The protein below binds the small molecule below.
Small molecule (SMILES): CC(=O)N[C@H]1[C@H](O[C@H]2[C@H](O)[C@@H](NC(C)=O)CO[C@@H]2CO)O[C@H](CO)[C@@H](O)[C@@H]1O

Sequence of chain 1.I:
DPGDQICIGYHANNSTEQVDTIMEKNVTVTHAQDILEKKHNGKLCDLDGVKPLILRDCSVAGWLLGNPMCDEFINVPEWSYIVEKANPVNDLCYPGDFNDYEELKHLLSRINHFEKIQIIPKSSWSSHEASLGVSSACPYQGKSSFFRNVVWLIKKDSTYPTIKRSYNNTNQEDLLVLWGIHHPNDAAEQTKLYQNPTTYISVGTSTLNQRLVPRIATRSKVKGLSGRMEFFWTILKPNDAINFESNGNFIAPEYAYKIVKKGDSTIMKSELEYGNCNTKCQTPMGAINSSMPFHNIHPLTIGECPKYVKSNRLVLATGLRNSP

Binding-site contacts:
Ligand atom C3 contacts residue ASN27 of chain 1.I at 3.8 Å.
Ligand atom C6 contacts residue GLN19 of chain 1.I at 4.0 Å.
Ligand atom N2 contacts residue ASN27 of chain 1.I at 3.0 Å (h-bond).
Ligand atom C5 contacts residue ASN27 of chain 1.I at 3.5 Å.
Ligand atom C6 contacts residue ASN27 of chain 1.I at 4.5 Å.
Ligand atom C5 contacts residue GLN19 of chain 1.I at 4.3 Å.
Ligand atom O5 contacts residue GLN19 of chain 1.I at 3.8 Å.
Ligand atom C2 contacts residue ASN27 of chain 1.I at 2.5 Å.
Ligand atom C1 contacts residue ASN27 of chain 1.I at 1.4 Å.
Ligand atom C7 contacts residue ASN27 of chain 1.I at 3.8 Å.
Ligand atom C1 contacts residue GLN19 of chain 1.I at 4.3 Å.
Ligand atom C4 contacts residue ASN27 of chain 1.I at 4.2 Å.
Ligand atom O5 contacts residue ASN27 of chain 1.I at 2.3 Å (h-bond).
Ligand atom O7 contacts residue ASN27 of chain 1.I at 4.2 Å.